Binding-site contacts:
Ligand atom C2 contacts residue ASN343 of chain 1.A at 2.4 Å.
Ligand atom C1 contacts residue ASN343 of chain 1.A at 1.4 Å.
Ligand atom O7 contacts residue SER371 of chain 1.A at 3.9 Å.
Ligand atom C8 contacts residue PHE338 of chain 1.A at 3.3 Å (hydrophobic).
Ligand atom C7 contacts residue GLY339 of chain 1.A at 3.8 Å.
Ligand atom C7 contacts residue PHE338 of chain 1.A at 4.4 Å (hydrophobic).
Ligand atom C3 contacts residue ASN343 of chain 1.A at 3.8 Å.
Ligand atom C7 contacts residue ASN343 of chain 1.A at 3.8 Å.
Ligand atom C4 contacts residue ASN343 of chain 1.A at 4.2 Å.
Ligand atom N2 contacts residue ASN343 of chain 1.A at 2.9 Å (h-bond).
Ligand atom C6 contacts residue VAL367 of chain 1.A at 4.2 Å (hydrophobic).
Ligand atom O7 contacts residue GLY339 of chain 1.A at 4.0 Å.
Ligand atom O3 contacts residue VAL367 of chain 1.A at 4.3 Å.
Ligand atom O7 contacts residue ASN343 of chain 1.A at 4.3 Å.
Ligand atom N2 contacts residue GLY339 of chain 1.A at 4.4 Å.
Ligand atom C5 contacts residue ASN343 of chain 1.A at 3.7 Å.
Ligand atom O5 contacts residue ASN343 of chain 1.A at 2.4 Å (h-bond).
Ligand atom C8 contacts residue PHE342 of chain 1.A at 4.2 Å (hydrophobic).
Ligand atom C8 contacts residue GLY339 of chain 1.A at 3.7 Å.

The protein below binds the small molecule below.
Small molecule (SMILES): CC(=O)N[C@H]1[C@H](O[C@H]2[C@H](O)[C@@H](NC(C)=O)CO[C@@H]2CO)O[C@H](CO)[C@@H](O)[C@@H]1O

Sequence of chain 1.A:
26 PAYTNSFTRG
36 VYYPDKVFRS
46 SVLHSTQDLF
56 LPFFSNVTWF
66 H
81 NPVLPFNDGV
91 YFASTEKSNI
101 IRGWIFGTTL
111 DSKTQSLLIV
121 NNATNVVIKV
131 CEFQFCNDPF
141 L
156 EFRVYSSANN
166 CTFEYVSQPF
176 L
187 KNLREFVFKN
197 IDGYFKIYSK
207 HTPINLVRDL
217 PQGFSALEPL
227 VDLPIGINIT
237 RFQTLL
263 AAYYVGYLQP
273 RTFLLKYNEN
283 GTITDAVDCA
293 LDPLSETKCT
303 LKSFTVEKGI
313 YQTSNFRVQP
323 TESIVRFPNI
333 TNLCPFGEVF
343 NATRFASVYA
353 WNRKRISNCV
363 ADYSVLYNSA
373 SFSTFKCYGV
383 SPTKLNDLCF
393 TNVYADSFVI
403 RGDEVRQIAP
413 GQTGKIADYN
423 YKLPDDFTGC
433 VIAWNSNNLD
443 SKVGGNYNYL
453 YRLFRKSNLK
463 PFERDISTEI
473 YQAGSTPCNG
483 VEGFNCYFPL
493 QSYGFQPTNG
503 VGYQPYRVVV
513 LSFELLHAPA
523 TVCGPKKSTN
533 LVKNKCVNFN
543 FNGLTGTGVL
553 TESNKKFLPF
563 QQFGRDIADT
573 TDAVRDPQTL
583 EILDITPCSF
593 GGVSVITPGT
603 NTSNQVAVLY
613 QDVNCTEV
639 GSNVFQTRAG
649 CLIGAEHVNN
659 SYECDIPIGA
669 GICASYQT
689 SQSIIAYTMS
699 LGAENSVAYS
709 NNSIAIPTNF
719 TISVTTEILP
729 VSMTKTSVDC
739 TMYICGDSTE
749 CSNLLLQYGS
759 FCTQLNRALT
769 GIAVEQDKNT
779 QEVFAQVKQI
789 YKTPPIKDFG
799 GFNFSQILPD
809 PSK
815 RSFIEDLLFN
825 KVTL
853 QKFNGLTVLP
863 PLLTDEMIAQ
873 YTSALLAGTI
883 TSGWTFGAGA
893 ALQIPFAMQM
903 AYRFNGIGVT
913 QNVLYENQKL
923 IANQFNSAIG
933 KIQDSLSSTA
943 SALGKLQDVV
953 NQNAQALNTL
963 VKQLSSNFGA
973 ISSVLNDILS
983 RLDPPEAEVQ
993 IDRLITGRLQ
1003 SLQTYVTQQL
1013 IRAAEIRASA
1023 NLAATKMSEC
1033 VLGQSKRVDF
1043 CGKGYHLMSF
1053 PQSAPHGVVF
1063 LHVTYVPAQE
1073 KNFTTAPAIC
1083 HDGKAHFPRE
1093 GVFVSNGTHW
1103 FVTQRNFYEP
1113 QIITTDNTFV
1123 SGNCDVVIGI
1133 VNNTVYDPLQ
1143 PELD